Sequence of chain 3.A:
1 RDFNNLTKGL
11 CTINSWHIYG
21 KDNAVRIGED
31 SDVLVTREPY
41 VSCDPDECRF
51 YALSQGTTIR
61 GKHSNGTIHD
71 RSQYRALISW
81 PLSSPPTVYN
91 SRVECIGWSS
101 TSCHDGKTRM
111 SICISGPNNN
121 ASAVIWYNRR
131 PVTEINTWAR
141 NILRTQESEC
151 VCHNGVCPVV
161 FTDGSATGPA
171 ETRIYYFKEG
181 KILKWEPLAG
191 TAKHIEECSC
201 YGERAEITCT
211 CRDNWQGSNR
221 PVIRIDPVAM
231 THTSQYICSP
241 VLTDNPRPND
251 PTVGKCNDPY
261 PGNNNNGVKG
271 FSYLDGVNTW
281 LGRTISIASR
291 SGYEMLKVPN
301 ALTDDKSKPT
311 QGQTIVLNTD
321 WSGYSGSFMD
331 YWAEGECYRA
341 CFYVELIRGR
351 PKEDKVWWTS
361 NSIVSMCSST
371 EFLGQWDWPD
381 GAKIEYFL

Binding-site contacts:
Ligand atom C6 contacts residue ILE285 of chain 3.A at 3.6 Å (hydrophobic).
Ligand atom C2 contacts residue ASN249 of chain 3.A at 3.6 Å.
Ligand atom C8 contacts residue PHE372 of chain 3.A at 3.7 Å (hydrophobic).
Ligand atom C3 contacts residue GLU294 of chain 3.A at 3.2 Å.
Ligand atom O4 contacts residue ARG283 of chain 3.A at 3.6 Å (salt-bridge).
Ligand atom C3 contacts residue GLY312 of chain 3.A at 3.3 Å.
Ligand atom C2 contacts residue ASN120 of chain 1.A at 2.4 Å.
Ligand atom O6 contacts residue ASP250 of chain 3.A at 2.5 Å (salt-bridge).
Ligand atom N2 contacts residue ASN120 of chain 1.A at 2.8 Å (h-bond).
Ligand atom O4 contacts residue ILE287 of chain 3.A at 3.5 Å.
Ligand atom C6 contacts residue ASP250 of chain 3.A at 3.4 Å.
Ligand atom O3 contacts residue GLN311 of chain 3.A at 3.2 Å.
Ligand atom O4 contacts residue GLY312 of chain 3.A at 3.6 Å (h-bond).
Ligand atom O3 contacts residue ARG283 of chain 3.A at 3.0 Å (salt-bridge).
Ligand atom C1 contacts residue ASN120 of chain 1.A at 1.4 Å.
Ligand atom C6 contacts residue THR310 of chain 3.A at 3.7 Å.
Ligand atom C7 contacts residue ASN120 of chain 1.A at 3.5 Å.
Ligand atom O2 contacts residue LEU296 of chain 3.A at 3.5 Å.
Ligand atom O6 contacts residue ILE285 of chain 3.A at 2.8 Å (h-bond).
Ligand atom O4 contacts residue GLU294 of chain 3.A at 2.8 Å (salt-bridge).
Ligand atom C4 contacts residue GLU294 of chain 3.A at 3.5 Å.
Ligand atom O2 contacts residue ASN249 of chain 3.A at 3.0 Å (h-bond).
Ligand atom O5 contacts residue ASN120 of chain 1.A at 2.3 Å (h-bond).
Ligand atom O5 contacts residue ASP250 of chain 3.A at 3.4 Å (salt-bridge).
Ligand atom C6 contacts residue LEU373 of chain 3.A at 3.3 Å (hydrophobic).
Ligand atom C6 contacts residue PRO309 of chain 3.A at 3.7 Å (hydrophobic).
Ligand atom O6 contacts residue LYS308 of chain 3.A at 2.9 Å (salt-bridge).
Ligand atom O3 contacts residue GLU294 of chain 3.A at 2.7 Å (salt-bridge).
Ligand atom O5 contacts residue GLN375 of chain 3.A at 3.4 Å (h-bond).
Ligand atom O3 contacts residue ASP250 of chain 3.A at 3.0 Å (salt-bridge).
Ligand atom O5 contacts residue GLY312 of chain 3.A at 3.6 Å (h-bond).
Ligand atom O3 contacts residue GLY312 of chain 3.A at 3.1 Å (h-bond).
Ligand atom C3 contacts residue ASN249 of chain 3.A at 3.6 Å.
Ligand atom N2 contacts residue ARG140 of chain 1.A at 3.5 Å (salt-bridge).
Ligand atom O6 contacts residue GLN375 of chain 3.A at 3.0 Å.
Ligand atom O3 contacts residue ASN249 of chain 3.A at 2.6 Å (h-bond).
Ligand atom O4 contacts residue ARG247 of chain 3.A at 3.3 Å (salt-bridge).
Ligand atom O2 contacts residue GLY312 of chain 3.A at 3.2 Å.
Ligand atom C5 contacts residue ASN120 of chain 1.A at 3.6 Å.
Ligand atom O5 contacts residue GLY374 of chain 3.A at 3.3 Å.

The protein below binds the small molecule below.
Small molecule (SMILES): CC(=O)N[C@H]1[C@H](O[C@H]2[C@H](O)[C@@H](NC(C)=O)CO[C@@H]2CO)O[C@H](CO)[C@@H](O[C@@H]2O[C@H](CO[C@H]3O[C@H](CO[C@H]4O[C@H](CO)[C@@H](O)[C@H](O)[C@@H]4O)[C@@H](O)[C@H](O[C@H]4O[C@H](CO)[C@@H](O)[C@H](O)[C@@H]4O)[C@@H]3O)[C@@H](O)[C@H](O[C@H]3O[C@H](CO)[C@@H](O)[C@H](O)[C@@H]3O[C@H]3O[C@H](CO)[C@@H](O)[C@H](O)[C@@H]3O[C@H]3O[C@H](CO)[C@@H](O)[C@H](O)[C@@H]3O)[C@@H]2O)[C@@H]1O

Sequence of chain 1.A:
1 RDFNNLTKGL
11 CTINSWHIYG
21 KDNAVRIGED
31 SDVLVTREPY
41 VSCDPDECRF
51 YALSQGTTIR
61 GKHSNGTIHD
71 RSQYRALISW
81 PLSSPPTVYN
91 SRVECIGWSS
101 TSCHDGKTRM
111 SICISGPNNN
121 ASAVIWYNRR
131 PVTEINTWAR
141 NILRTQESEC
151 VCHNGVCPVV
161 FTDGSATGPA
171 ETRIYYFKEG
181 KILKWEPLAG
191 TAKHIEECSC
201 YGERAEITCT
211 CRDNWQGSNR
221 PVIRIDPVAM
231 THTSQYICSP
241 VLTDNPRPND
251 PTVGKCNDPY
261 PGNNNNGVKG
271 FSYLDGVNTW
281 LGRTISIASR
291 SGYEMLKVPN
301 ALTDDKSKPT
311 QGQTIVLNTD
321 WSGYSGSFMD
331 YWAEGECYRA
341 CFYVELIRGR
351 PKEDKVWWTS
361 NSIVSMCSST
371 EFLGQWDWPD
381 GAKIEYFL